The small molecule below binds the protein below.
Small molecule (SMILES): CC(=O)N[C@@H]1[C@@H](O)[C@H](O)[C@@H](CO)O[C@H]1O

Sequence of chain 1.B:
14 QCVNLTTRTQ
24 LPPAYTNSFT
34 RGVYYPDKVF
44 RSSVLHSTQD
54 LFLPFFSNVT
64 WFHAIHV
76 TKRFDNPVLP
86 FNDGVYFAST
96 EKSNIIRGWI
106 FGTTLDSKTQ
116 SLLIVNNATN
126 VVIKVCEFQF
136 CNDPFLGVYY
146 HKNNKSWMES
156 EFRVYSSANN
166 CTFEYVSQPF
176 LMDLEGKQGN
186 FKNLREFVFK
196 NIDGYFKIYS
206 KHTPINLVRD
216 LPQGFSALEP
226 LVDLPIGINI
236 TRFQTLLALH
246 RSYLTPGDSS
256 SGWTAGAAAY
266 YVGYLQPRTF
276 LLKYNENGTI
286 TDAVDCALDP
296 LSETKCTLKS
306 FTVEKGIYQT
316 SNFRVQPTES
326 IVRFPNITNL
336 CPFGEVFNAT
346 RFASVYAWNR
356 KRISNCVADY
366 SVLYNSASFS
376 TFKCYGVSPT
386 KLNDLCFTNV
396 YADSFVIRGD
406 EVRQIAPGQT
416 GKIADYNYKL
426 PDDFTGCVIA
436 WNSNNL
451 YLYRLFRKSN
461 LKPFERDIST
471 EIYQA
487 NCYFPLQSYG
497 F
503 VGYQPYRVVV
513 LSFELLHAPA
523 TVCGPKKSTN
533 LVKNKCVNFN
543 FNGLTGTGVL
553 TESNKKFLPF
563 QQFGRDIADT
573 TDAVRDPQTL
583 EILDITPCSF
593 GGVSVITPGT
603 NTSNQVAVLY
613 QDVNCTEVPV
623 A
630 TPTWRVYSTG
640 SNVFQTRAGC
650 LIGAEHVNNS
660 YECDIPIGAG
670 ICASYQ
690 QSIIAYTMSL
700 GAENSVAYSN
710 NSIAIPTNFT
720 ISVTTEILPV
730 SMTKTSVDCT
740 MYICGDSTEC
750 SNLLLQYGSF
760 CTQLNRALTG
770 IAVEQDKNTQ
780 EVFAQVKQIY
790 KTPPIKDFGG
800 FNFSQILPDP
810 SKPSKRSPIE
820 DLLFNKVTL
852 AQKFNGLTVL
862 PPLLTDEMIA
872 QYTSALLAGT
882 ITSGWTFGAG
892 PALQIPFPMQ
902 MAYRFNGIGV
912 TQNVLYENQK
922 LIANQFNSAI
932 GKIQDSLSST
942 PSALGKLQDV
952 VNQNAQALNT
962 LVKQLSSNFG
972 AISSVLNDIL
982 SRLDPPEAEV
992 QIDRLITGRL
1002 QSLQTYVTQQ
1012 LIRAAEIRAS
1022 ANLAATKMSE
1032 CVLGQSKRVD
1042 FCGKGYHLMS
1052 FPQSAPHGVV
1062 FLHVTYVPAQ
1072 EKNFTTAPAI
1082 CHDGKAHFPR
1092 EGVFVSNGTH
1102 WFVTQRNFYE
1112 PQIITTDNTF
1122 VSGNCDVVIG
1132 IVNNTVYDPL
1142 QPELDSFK

Sequence of chain 1.C:
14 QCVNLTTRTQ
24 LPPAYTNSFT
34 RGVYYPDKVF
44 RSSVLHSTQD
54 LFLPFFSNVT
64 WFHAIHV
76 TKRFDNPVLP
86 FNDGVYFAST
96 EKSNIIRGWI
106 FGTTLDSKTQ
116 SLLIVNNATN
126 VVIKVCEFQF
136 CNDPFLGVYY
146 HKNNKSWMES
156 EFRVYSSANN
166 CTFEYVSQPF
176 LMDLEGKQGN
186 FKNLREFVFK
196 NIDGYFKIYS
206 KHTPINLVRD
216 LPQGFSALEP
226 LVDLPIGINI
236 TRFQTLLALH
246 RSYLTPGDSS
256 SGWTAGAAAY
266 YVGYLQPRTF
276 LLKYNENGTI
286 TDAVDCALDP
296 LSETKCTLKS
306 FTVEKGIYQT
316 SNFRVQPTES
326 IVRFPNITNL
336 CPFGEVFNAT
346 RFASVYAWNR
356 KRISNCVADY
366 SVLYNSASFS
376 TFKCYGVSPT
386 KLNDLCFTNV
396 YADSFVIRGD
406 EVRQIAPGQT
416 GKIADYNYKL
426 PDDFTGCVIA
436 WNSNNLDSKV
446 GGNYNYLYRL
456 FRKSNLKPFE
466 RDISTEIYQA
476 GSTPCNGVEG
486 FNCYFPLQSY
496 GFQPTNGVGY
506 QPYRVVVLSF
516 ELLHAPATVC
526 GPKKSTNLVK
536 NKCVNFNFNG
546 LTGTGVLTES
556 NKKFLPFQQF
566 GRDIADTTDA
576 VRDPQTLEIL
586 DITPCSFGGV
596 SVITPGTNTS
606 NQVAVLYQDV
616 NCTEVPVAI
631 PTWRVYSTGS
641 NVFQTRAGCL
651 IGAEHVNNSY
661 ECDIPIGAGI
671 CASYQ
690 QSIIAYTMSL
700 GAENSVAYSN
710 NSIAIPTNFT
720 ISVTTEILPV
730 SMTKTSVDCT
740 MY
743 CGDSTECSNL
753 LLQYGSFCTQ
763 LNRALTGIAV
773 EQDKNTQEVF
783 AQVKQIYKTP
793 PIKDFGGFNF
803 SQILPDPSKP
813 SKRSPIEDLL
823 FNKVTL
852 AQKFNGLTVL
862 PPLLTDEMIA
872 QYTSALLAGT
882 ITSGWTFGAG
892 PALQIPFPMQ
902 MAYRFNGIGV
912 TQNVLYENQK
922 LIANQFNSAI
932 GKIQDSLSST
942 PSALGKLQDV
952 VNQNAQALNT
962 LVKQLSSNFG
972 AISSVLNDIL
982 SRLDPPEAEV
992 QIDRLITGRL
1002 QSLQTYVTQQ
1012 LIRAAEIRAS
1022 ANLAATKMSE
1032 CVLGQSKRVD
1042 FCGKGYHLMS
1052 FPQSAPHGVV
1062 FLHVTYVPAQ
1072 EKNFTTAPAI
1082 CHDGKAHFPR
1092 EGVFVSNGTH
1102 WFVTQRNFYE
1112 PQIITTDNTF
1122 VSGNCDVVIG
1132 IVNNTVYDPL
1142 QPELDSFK

Binding-site contacts:
Ligand atom O5 contacts residue ASN709 of chain 1.B at 2.4 Å (h-bond).
Ligand atom C4 contacts residue ASN709 of chain 1.B at 4.2 Å.
Ligand atom O7 contacts residue ASN709 of chain 1.B at 3.2 Å (h-bond).
Ligand atom C5 contacts residue ASN709 of chain 1.B at 3.7 Å.
Ligand atom C8 contacts residue ASP796 of chain 1.C at 4.1 Å.
Ligand atom O6 contacts residue GLY1131 of chain 1.B at 3.6 Å.
Ligand atom N2 contacts residue ASP796 of chain 1.C at 4.3 Å.
Ligand atom C1 contacts residue ASN709 of chain 1.B at 1.4 Å.
Ligand atom N2 contacts residue ASN709 of chain 1.B at 2.9 Å (h-bond).
Ligand atom C7 contacts residue ASN709 of chain 1.B at 3.6 Å.
Ligand atom C2 contacts residue ASN709 of chain 1.B at 2.5 Å.
Ligand atom C3 contacts residue ASN709 of chain 1.B at 3.8 Å.